Sequence of chain 1.F:
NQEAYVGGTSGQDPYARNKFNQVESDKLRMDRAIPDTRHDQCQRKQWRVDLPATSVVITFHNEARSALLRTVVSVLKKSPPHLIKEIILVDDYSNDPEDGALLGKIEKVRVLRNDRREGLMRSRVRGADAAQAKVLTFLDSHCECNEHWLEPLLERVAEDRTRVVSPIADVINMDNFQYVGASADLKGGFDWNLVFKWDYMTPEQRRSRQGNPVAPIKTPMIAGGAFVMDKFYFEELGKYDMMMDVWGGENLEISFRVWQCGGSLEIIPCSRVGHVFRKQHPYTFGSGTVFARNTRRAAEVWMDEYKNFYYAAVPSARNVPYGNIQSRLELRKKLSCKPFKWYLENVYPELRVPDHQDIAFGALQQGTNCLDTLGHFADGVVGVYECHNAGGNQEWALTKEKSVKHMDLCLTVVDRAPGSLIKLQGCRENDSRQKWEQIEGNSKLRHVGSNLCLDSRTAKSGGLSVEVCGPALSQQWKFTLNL

The protein below binds the small molecule below.
Small molecule (SMILES): C#CCCCC(=O)N[C@H]1[C@@H](OP(=O)(O)OP(=O)(O)OC[C@H]2O[C@@H](n3ccc(=O)[nH]c3=O)[C@H](O)[C@@H]2O)O[C@H](CO)[C@H](O)[C@@H]1O

Binding-site contacts:
Ligand atom C5 contacts residue VAL330 of chain 1.F at 3.2 Å (hydrophobic).
Ligand atom C42 contacts residue ALA310 of chain 1.F at 3.4 Å (hydrophobic).
Ligand atom C4 contacts residue ASP176 of chain 1.F at 3.4 Å.
Ligand atom O2A contacts residue ASP224 of chain 1.F at 3.3 Å (salt-bridge).
Ligand atom O3' contacts residue GLY309 of chain 1.F at 3.0 Å.
Ligand atom N3 contacts residue ASP176 of chain 1.F at 2.9 Å (salt-bridge).
Ligand atom O7' contacts residue ALA307 of chain 1.F at 3.4 Å.
Ligand atom O4B contacts residue LEU204 of chain 1.F at 3.0 Å.
Ligand atom C6' contacts residue GLU334 of chain 1.F at 3.0 Å.
Ligand atom O1A contacts residue ARG362 of chain 1.F at 3.4 Å (salt-bridge).
Ligand atom O4' contacts residue GLU334 of chain 1.F at 2.9 Å (salt-bridge).
Ligand atom O4 contacts residue ASP176 of chain 1.F at 3.0 Å (salt-bridge).
Ligand atom O2B contacts residue ASP224 of chain 1.F at 2.9 Å (salt-bridge).
Ligand atom C3B contacts residue SER225 of chain 1.F at 3.4 Å.
Ligand atom O3' contacts residue ARG208 of chain 1.F at 3.4 Å (salt-bridge).
Ligand atom O2' contacts residue SER225 of chain 1.F at 3.3 Å (h-bond).
Ligand atom O4' contacts residue ALA307 of chain 1.F at 3.4 Å (h-bond).
Ligand atom O2 contacts residue THR143 of chain 1.F at 2.5 Å (h-bond).
Ligand atom O2B contacts residue HIS359 of chain 1.F at 3.2 Å (h-bond).
Ligand atom C4' contacts residue GLU334 of chain 1.F at 3.1 Å.
Ligand atom O2A contacts residue MN1 of chain 1.Q at 2.2 Å.
Ligand atom C43 contacts residue VAL357 of chain 1.F at 3.1 Å (hydrophobic).
Ligand atom O1A contacts residue HIS365 of chain 1.F at 2.9 Å.
Ligand atom O2' contacts residue THR143 of chain 1.F at 3.4 Å (h-bond).
Ligand atom O2' contacts residue HIS145 of chain 1.F at 3.4 Å (h-bond).
Ligand atom C5B contacts residue ASP224 of chain 1.F at 3.3 Å.
Ligand atom O2B contacts residue MN1 of chain 1.Q at 2.2 Å.
Ligand atom O6' contacts residue GLU334 of chain 1.F at 2.4 Å (salt-bridge).
Ligand atom O6' contacts residue GLY332 of chain 1.F at 3.0 Å (h-bond).
Ligand atom O4' contacts residue GLY308 of chain 1.F at 3.1 Å.
Ligand atom O5B contacts residue TYR367 of chain 1.F at 3.4 Å (h-bond).
Ligand atom O3B contacts residue THR143 of chain 1.F at 2.8 Å (h-bond).
Ligand atom O7' contacts residue GLY309 of chain 1.F at 3.0 Å (h-bond).
Ligand atom O3B contacts residue SER225 of chain 1.F at 2.5 Å (h-bond).
Ligand atom O3A contacts residue TRP331 of chain 1.F at 2.8 Å (h-bond).
Ligand atom O2A contacts residue HIS226 of chain 1.F at 2.9 Å (h-bond).
Ligand atom O1A contacts residue TYR367 of chain 1.F at 2.6 Å (h-bond).
Ligand atom O2' contacts residue PHE144 of chain 1.F at 3.3 Å.
Ligand atom O1B contacts residue HIS365 of chain 1.F at 3.0 Å (h-bond).
Ligand atom O3' contacts residue ASP224 of chain 1.F at 2.5 Å (salt-bridge).